Binding-site contacts:
Ligand atom C23 contacts residue GLU101 of chain 1.A at 3.1 Å.
Ligand atom N3 contacts residue ALA82 of chain 1.A at 3.6 Å.
Ligand atom N3 contacts residue MET133 of chain 1.A at 3.0 Å (h-bond).
Ligand atom C8 contacts residue LEU190 of chain 1.A at 3.8 Å (hydrophobic).
Ligand atom C4 contacts residue ALA82 of chain 1.A at 3.5 Å (hydrophobic).
Ligand atom C21 contacts residue GLY203 of chain 1.A at 3.5 Å.
Ligand atom F28 contacts residue LEU130 of chain 1.A at 3.3 Å.
Ligand atom F29 contacts residue ARG209 of chain 1.A at 3.4 Å.
Ligand atom C4 contacts residue LEU190 of chain 1.A at 3.6 Å (hydrophobic).
Ligand atom C21 contacts residue GLU101 of chain 1.A at 3.6 Å.
Ligand atom C27 contacts residue ILE105 of chain 1.A at 3.8 Å (hydrophobic).
Ligand atom N7 contacts residue LEU190 of chain 1.A at 3.8 Å.
Ligand atom C23 contacts residue LYS84 of chain 1.A at 3.8 Å.
Ligand atom F28 contacts residue ILE105 of chain 1.A at 3.2 Å.
Ligand atom C9 contacts residue LEU190 of chain 1.A at 3.5 Å (hydrophobic).
Ligand atom F28 contacts residue GLU101 of chain 1.A at 3.8 Å.
Ligand atom C21 contacts residue ASP204 of chain 1.A at 3.8 Å.
Ligand atom N7 contacts residue LEU130 of chain 1.A at 3.9 Å.
Ligand atom C10 contacts residue LEU130 of chain 1.A at 3.8 Å (hydrophobic).
Ligand atom C8 contacts residue LEU130 of chain 1.A at 3.4 Å (hydrophobic).
Ligand atom C5 contacts residue LEU190 of chain 1.A at 3.4 Å (hydrophobic).
Ligand atom C22 contacts residue GLU101 of chain 1.A at 3.1 Å.
Ligand atom F29 contacts residue GLU101 of chain 1.A at 3.2 Å.
Ligand atom C4 contacts residue GLU131 of chain 1.A at 3.7 Å.
Ligand atom N17 contacts residue GLY203 of chain 1.A at 3.6 Å.
Ligand atom N7 contacts residue ALA82 of chain 1.A at 3.4 Å.
Ligand atom C24 contacts residue GLU101 of chain 1.A at 2.9 Å.
Ligand atom C27 contacts residue GLU101 of chain 1.A at 3.2 Å.
Ligand atom C16 contacts residue LEU130 of chain 1.A at 3.6 Å (hydrophobic).
Ligand atom C6 contacts residue LEU190 of chain 1.A at 3.9 Å (hydrophobic).
Ligand atom N14 contacts residue GLY136 of chain 1.A at 3.8 Å.
Ligand atom C26 contacts residue ILE128 of chain 1.A at 3.8 Å (hydrophobic).
Ligand atom C26 contacts residue GLU101 of chain 1.A at 3.6 Å.
Ligand atom C2 contacts residue MET133 of chain 1.A at 3.2 Å (hydrophobic).
Ligand atom C25 contacts residue GLU101 of chain 1.A at 3.4 Å.
Ligand atom C15 contacts residue GLY136 of chain 1.A at 3.5 Å.
Ligand atom N7 contacts residue GLU131 of chain 1.A at 2.9 Å (salt-bridge).
Ligand atom C16 contacts residue GLY203 of chain 1.A at 3.3 Å.
Ligand atom C25 contacts residue ILE128 of chain 1.A at 3.5 Å (hydrophobic).
Ligand atom F28 contacts residue GLY203 of chain 1.A at 3.8 Å.

Sequence of chain 1.A:
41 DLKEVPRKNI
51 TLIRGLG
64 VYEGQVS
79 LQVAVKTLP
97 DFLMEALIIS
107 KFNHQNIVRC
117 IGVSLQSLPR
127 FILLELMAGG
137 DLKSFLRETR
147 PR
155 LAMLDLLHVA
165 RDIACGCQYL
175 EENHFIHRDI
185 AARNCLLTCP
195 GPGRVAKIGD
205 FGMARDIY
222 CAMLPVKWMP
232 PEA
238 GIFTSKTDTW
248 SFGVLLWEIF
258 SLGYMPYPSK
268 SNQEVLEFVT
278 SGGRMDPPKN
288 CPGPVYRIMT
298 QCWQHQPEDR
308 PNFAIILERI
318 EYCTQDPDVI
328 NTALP

This small molecule binds to this protein.
Small molecule (SMILES): Cn1cc(-c2cnc3[nH]cc(-c4cnn(Cc5cc(F)ccc5F)c4)c3c2)cn1